Sequence of chain 1.A:
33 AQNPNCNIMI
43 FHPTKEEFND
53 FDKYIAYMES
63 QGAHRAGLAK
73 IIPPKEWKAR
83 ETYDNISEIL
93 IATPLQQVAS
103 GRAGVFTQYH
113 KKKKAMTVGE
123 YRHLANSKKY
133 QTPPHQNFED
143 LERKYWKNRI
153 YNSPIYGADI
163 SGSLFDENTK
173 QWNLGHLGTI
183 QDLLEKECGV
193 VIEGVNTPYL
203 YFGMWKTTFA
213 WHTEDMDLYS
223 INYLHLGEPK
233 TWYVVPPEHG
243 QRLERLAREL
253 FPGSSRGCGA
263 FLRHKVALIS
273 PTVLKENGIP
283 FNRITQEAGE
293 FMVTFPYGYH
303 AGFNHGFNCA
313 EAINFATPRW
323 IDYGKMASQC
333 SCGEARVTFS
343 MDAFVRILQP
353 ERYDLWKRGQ

Binding-site contacts:
Ligand atom C6 contacts residue GLU246 of chain 1.A at 3.5 Å.
Ligand atom C4 contacts residue GLU246 of chain 1.A at 3.9 Å.
Ligand atom C3 contacts residue TYR301 of chain 1.A at 4.1 Å (hydrophobic).
Ligand atom C2 contacts residue ARG250 of chain 1.A at 3.8 Å.
Ligand atom C8 contacts residue GLY261 of chain 1.A at 3.3 Å.
Ligand atom C7 contacts residue GLU246 of chain 1.A at 3.6 Å.
Ligand atom C3 contacts residue ALA262 of chain 1.A at 3.3 Å (hydrophobic).
Ligand atom C5 contacts residue GLY261 of chain 1.A at 3.8 Å.
Ligand atom N1 contacts residue GLY261 of chain 1.A at 2.6 Å (h-bond).
Ligand atom C8 contacts residue SER330 of chain 1.A at 4.0 Å.
Ligand atom O1 contacts residue LEU264 of chain 1.A at 3.3 Å (h-bond).
Ligand atom C2 contacts residue ALA262 of chain 1.A at 3.6 Å (hydrophobic).
Ligand atom O1 contacts residue ALA262 of chain 1.A at 3.3 Å.
Ligand atom C8 contacts residue ARG250 of chain 1.A at 3.7 Å.
Ligand atom C3 contacts residue GLY261 of chain 1.A at 3.9 Å.
Ligand atom C1 contacts residue ARG250 of chain 1.A at 2.6 Å.
Ligand atom C7 contacts residue GLY261 of chain 1.A at 3.9 Å.
Ligand atom C7 contacts residue ARG250 of chain 1.A at 3.2 Å.
Ligand atom O2 contacts residue PHE263 of chain 1.A at 3.5 Å.
Ligand atom C4 contacts residue ALA262 of chain 1.A at 4.0 Å (hydrophobic).
Ligand atom C5 contacts residue GLU246 of chain 1.A at 3.6 Å.
Ligand atom C6 contacts residue GLY261 of chain 1.A at 3.5 Å.
Ligand atom O1 contacts residue PHE263 of chain 1.A at 3.8 Å.
Ligand atom C3 contacts residue PHE263 of chain 1.A at 4.2 Å (hydrophobic).
Ligand atom C1 contacts residue GLY261 of chain 1.A at 3.4 Å.
Ligand atom O2 contacts residue LEU264 of chain 1.A at 3.3 Å.
Ligand atom C4 contacts residue ARG250 of chain 1.A at 3.5 Å.
Ligand atom O1 contacts residue ARG265 of chain 1.A at 4.1 Å.
Ligand atom C2 contacts residue SER330 of chain 1.A at 3.8 Å.
Ligand atom C7 contacts residue SER330 of chain 1.A at 4.0 Å.
Ligand atom C1 contacts residue GLU246 of chain 1.A at 3.4 Å.
Ligand atom C2 contacts residue GLU246 of chain 1.A at 3.7 Å.
Ligand atom C5 contacts residue ARG250 of chain 1.A at 2.2 Å.
Ligand atom C3 contacts residue GLU246 of chain 1.A at 4.1 Å.
Ligand atom C2 contacts residue GLY261 of chain 1.A at 3.6 Å.
Ligand atom C3 contacts residue ARG250 of chain 1.A at 4.1 Å.
Ligand atom C4 contacts residue GLY261 of chain 1.A at 4.0 Å.
Ligand atom N1 contacts residue ARG250 of chain 1.A at 3.1 Å (salt-bridge).
Ligand atom O1 contacts residue TYR301 of chain 1.A at 3.8 Å.
Ligand atom C6 contacts residue ARG250 of chain 1.A at 1.4 Å.

This protein binds this small molecule.
Small molecule (SMILES): NCCc1ccc(O)c(O)c1